Sequence of chain 2.C:
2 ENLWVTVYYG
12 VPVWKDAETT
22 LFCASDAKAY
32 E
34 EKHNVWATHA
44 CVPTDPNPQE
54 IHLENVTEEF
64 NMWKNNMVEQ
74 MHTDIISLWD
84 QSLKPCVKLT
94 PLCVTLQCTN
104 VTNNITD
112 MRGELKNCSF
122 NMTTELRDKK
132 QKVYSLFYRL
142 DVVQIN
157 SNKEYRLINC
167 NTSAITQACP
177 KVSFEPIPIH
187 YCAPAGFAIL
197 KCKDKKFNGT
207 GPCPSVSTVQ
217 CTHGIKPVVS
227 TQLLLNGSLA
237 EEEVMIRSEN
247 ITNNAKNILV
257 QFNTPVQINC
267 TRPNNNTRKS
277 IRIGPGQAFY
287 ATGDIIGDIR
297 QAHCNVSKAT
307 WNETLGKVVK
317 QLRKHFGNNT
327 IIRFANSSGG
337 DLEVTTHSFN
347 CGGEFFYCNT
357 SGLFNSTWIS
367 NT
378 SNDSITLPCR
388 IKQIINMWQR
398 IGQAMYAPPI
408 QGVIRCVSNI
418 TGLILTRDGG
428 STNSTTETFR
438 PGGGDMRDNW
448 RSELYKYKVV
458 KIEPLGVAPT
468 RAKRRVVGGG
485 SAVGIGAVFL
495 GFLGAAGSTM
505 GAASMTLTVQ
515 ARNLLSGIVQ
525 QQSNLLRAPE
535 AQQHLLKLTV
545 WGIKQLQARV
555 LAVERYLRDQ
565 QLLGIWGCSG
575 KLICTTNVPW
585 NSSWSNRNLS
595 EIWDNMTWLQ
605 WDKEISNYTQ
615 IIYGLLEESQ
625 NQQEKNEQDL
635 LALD

This small molecule binds to this protein.
Small molecule (SMILES): CC(=O)N[C@@H]1[C@@H](O)[C@H](O)[C@@H](CO)O[C@H]1O

Binding-site contacts:
Ligand atom O6 contacts residue SER157 of chain 2.C at 4.3 Å.
Ligand atom O7 contacts residue LYS133 of chain 2.C at 4.3 Å.
Ligand atom C4 contacts residue ASN158 of chain 2.C at 4.2 Å.
Ligand atom O5 contacts residue THR102 of chain 2.C at 4.1 Å.
Ligand atom O6 contacts residue THR102 of chain 2.C at 3.9 Å.
Ligand atom N2 contacts residue GLN100 of chain 2.C at 3.9 Å.
Ligand atom C1 contacts residue ASN158 of chain 2.C at 1.5 Å.
Ligand atom C2 contacts residue ASN158 of chain 2.C at 2.5 Å.
Ligand atom O3 contacts residue SER120 of chain 2.C at 4.4 Å.
Ligand atom O7 contacts residue GLN100 of chain 2.C at 3.3 Å (h-bond).
Ligand atom N2 contacts residue ASN158 of chain 2.C at 2.9 Å (h-bond).
Ligand atom O7 contacts residue NAG1 of chain 2.G at 3.3 Å (h-bond).
Ligand atom C7 contacts residue GLN100 of chain 2.C at 3.5 Å.
Ligand atom O3 contacts residue NAG1 of chain 2.F at 3.8 Å.
Ligand atom C5 contacts residue ASN158 of chain 2.C at 3.7 Å.
Ligand atom C7 contacts residue NAG1 of chain 2.G at 4.4 Å.
Ligand atom C8 contacts residue GLN100 of chain 2.C at 4.2 Å.
Ligand atom C8 contacts residue ASN158 of chain 2.C at 4.0 Å.
Ligand atom C7 contacts residue ASN158 of chain 2.C at 3.7 Å.
Ligand atom C3 contacts residue ASN158 of chain 2.C at 3.8 Å.
Ligand atom O5 contacts residue ASN158 of chain 2.C at 2.4 Å (h-bond).